Binding-site contacts:
Ligand atom O5 contacts residue ASN38 of chain 1.C at 4.0 Å.
Ligand atom C7 contacts residue THR318 of chain 1.C at 4.4 Å.
Ligand atom C2 contacts residue ASN38 of chain 1.C at 3.7 Å.
Ligand atom C1 contacts residue ASN38 of chain 1.C at 2.8 Å.
Ligand atom O1 contacts residue THR318 of chain 1.C at 4.0 Å.
Ligand atom C7 contacts residue ASN38 of chain 1.C at 4.4 Å.
Ligand atom N2 contacts residue THR318 of chain 1.C at 3.9 Å.
Ligand atom C8 contacts residue ASN49 of chain 1.D at 4.4 Å.
Ligand atom C7 contacts residue LEU52 of chain 1.D at 4.3 Å (hydrophobic).
Ligand atom N2 contacts residue ASN38 of chain 1.C at 3.3 Å (h-bond).
Ligand atom O1 contacts residue ASN38 of chain 1.C at 2.2 Å (h-bond).
Ligand atom C8 contacts residue LEU52 of chain 1.D at 3.6 Å (hydrophobic).
Ligand atom C8 contacts residue THR318 of chain 1.C at 4.0 Å.
Ligand atom O7 contacts residue LEU52 of chain 1.D at 4.3 Å.

Sequence of chain 1.D:
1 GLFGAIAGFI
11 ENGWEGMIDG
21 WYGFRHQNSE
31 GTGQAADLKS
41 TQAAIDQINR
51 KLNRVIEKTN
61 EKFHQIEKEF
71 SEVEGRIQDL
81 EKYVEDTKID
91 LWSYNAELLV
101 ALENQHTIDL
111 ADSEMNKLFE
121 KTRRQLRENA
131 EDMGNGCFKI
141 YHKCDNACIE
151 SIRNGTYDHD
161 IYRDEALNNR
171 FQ

A protein and the small-molecule ligand that binds it are described below.
Small molecule (SMILES): CC(=O)N[C@@H]1[C@@H](O)[C@H](O)[C@@H](CO)O[C@@H]1O

Sequence of chain 1.C:
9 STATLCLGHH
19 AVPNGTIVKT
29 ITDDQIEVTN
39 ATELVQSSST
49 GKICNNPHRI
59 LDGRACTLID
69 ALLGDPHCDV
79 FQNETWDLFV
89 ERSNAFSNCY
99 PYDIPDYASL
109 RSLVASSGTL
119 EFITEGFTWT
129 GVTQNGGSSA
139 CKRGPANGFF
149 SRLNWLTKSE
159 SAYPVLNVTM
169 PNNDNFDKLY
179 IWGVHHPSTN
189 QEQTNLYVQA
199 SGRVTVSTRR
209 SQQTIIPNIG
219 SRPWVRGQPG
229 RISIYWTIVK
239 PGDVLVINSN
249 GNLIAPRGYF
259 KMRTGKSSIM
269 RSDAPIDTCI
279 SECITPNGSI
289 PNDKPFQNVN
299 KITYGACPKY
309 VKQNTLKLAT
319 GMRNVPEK